Sequence of chain 1.HA:
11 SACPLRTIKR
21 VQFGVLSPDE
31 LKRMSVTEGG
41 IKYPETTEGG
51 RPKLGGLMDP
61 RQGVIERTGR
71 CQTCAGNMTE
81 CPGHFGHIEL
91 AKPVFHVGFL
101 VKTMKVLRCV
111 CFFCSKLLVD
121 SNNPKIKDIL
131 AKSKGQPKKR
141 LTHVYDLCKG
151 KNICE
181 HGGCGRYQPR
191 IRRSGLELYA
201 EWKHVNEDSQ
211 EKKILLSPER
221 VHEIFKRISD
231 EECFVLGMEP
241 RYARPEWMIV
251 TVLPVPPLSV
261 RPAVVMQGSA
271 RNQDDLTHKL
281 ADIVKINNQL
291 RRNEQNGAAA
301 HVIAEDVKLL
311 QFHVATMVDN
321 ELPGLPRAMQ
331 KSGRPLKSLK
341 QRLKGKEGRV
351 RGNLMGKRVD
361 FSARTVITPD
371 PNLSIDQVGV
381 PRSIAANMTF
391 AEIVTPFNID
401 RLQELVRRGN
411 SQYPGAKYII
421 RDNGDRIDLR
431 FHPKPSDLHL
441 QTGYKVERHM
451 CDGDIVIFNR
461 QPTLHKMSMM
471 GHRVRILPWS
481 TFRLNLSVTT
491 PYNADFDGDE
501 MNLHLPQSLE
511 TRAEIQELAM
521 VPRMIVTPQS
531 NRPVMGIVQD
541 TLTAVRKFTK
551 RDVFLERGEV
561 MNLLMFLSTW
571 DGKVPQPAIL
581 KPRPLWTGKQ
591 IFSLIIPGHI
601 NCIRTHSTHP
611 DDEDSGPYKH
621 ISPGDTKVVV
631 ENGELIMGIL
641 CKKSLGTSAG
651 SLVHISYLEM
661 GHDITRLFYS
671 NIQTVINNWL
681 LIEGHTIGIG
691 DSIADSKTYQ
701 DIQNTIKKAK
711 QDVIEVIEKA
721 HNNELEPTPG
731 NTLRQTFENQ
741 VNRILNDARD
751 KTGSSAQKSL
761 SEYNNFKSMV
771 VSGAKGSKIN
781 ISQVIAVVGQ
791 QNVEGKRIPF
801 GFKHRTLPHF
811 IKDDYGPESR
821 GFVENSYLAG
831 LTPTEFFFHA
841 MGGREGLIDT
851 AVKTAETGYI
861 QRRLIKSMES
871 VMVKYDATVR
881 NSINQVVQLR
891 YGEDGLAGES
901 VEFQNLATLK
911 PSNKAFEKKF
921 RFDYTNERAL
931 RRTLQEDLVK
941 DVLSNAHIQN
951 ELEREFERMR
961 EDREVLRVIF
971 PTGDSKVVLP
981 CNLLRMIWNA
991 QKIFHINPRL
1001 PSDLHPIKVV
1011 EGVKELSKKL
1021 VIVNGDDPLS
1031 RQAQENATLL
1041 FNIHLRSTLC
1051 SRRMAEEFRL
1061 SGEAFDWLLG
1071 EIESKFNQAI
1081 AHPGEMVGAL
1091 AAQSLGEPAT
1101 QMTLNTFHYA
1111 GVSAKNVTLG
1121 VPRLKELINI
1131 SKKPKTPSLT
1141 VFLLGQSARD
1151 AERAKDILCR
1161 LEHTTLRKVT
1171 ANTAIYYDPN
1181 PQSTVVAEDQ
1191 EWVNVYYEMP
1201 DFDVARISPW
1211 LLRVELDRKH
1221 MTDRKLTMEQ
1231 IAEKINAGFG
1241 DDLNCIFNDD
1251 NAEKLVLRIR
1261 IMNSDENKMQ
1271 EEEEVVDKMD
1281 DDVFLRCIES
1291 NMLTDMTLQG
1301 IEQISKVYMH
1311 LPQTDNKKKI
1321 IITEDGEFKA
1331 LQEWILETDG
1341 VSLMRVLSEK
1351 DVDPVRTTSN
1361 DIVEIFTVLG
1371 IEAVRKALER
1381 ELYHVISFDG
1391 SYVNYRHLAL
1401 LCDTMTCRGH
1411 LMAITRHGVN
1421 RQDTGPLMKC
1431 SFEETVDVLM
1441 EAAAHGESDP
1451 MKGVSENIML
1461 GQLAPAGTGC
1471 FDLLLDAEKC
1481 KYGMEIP

Binding-site contacts:
Ligand atom OP1 contacts residue GLN468 of chain 1.IA at 3.7 Å.
Ligand atom C5' contacts residue HIS1053 of chain 1.IA at 3.5 Å.
Ligand atom C5' contacts residue GLN468 of chain 1.IA at 3.6 Å.
Ligand atom OP1 contacts residue GLU516 of chain 1.IA at 3.4 Å (salt-bridge).
Ligand atom O3' contacts residue GLN468 of chain 1.IA at 3.5 Å (h-bond).
Ligand atom CA' contacts residue ASP499 of chain 1.HA at 3.7 Å.
Ligand atom O2' contacts residue LYS1058 of chain 1.IA at 3.4 Å (salt-bridge).
Ligand atom OP1 contacts residue GLN731 of chain 1.IA at 2.8 Å (h-bond).
Ligand atom O5' contacts residue LYS942 of chain 1.IA at 3.6 Å.
Ligand atom C2' contacts residue ARG460 of chain 1.HA at 3.8 Å.
Ligand atom O3' contacts residue ASP499 of chain 1.HA at 2.9 Å (salt-bridge).
Ligand atom N1 contacts residue W0F1 of chain 1.MB at 3.5 Å.
Ligand atom O2' contacts residue ARG460 of chain 1.HA at 2.5 Å (salt-bridge).
Ligand atom O2' contacts residue LYS1052 of chain 1.IA at 3.6 Å (salt-bridge).
Ligand atom C2' contacts residue W0F1 of chain 1.MB at 3.3 Å.
Ligand atom C4' contacts residue HIS1053 of chain 1.IA at 3.6 Å.
Ligand atom N7 contacts residue W0F1 of chain 1.MB at 3.8 Å.
Ligand atom OP2 contacts residue LYS942 of chain 1.IA at 3.9 Å.
Ligand atom N9 contacts residue W0F1 of chain 1.MB at 3.9 Å.
Ligand atom C3' contacts residue W0F1 of chain 1.MB at 3.8 Å.
Ligand atom O3' contacts residue GLN731 of chain 1.IA at 2.9 Å (h-bond).
Ligand atom O6 contacts residue W0F1 of chain 1.MB at 3.0 Å (h-bond).
Ligand atom N3 contacts residue W0F1 of chain 1.MB at 3.8 Å.
Ligand atom OP1 contacts residue LYS934 of chain 1.IA at 3.2 Å (salt-bridge).
Ligand atom O3' contacts residue MG1 of chain 1.LB at 3.0 Å.
Ligand atom CA' contacts residue W0F1 of chain 1.MB at 3.3 Å.
Ligand atom C6 contacts residue W0F1 of chain 1.MB at 3.3 Å.
Ligand atom P contacts residue GLN731 of chain 1.IA at 3.5 Å.
Ligand atom C5' contacts residue GLY465 of chain 1.IA at 3.9 Å.
Ligand atom OP2 contacts residue GLU516 of chain 1.IA at 3.8 Å.
Ligand atom P contacts residue LYS942 of chain 1.IA at 3.6 Å.
Ligand atom C4 contacts residue W0F1 of chain 1.MB at 3.7 Å.
Ligand atom C5 contacts residue W0F1 of chain 1.MB at 3.6 Å.
Ligand atom CA' contacts residue ARG460 of chain 1.HA at 3.3 Å.
Ligand atom OP1 contacts residue LYS942 of chain 1.IA at 3.0 Å (salt-bridge).
Ligand atom O2' contacts residue W0F1 of chain 1.MB at 3.7 Å.
Ligand atom CA' contacts residue MG1 of chain 1.LB at 3.2 Å.
Ligand atom O3' contacts residue ARG460 of chain 1.HA at 3.7 Å.
Ligand atom N2 contacts residue W0F1 of chain 1.MB at 3.9 Å.
Ligand atom C2 contacts residue W0F1 of chain 1.MB at 3.8 Å.

Sequence of chain 1.IA:
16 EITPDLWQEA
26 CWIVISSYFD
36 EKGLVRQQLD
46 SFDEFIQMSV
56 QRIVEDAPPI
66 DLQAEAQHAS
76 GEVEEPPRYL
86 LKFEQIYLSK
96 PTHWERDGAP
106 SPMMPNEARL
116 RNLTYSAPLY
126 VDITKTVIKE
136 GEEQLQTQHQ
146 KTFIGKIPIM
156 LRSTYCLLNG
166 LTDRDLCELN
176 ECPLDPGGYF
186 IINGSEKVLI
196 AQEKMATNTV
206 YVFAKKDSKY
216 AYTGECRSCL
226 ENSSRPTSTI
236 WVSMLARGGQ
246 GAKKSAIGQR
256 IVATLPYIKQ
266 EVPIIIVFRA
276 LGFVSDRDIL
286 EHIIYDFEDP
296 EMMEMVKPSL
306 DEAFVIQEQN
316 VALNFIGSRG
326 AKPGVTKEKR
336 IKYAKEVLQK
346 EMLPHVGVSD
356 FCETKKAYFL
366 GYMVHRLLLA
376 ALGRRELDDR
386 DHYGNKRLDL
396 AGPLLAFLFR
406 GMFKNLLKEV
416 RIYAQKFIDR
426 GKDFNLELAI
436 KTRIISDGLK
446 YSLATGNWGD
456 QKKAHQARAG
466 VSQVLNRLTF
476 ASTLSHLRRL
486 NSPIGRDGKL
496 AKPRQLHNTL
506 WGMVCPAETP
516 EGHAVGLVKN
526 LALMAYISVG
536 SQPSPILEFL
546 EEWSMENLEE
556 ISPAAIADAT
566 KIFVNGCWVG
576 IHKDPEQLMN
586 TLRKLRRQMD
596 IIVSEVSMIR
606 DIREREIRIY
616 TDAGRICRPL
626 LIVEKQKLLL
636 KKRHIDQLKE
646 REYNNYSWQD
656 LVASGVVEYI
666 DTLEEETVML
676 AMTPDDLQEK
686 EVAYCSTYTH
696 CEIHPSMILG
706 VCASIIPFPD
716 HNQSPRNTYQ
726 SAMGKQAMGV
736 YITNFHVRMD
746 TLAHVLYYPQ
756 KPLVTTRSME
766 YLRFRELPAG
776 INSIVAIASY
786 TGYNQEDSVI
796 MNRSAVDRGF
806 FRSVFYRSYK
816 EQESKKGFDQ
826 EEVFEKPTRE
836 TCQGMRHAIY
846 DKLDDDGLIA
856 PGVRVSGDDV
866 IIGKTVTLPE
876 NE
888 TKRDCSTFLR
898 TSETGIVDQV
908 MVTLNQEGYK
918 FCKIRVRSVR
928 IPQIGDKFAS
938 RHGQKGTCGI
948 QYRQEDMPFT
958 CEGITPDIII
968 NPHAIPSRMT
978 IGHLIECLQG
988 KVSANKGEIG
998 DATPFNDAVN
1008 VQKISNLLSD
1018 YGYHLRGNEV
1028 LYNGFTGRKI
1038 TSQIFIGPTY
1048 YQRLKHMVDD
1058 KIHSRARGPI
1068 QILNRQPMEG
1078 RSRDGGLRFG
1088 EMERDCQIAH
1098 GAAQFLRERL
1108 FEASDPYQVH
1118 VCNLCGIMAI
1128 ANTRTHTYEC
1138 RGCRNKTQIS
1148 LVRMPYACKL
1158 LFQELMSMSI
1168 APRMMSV

This protein binds this small molecule.
Small molecule (SMILES): CO[C@H]1[C@@H](O)[C@H](n2cnc3c(=O)[nH]c(N)nc32)O[C@@H]1CO[P](=O)(O)O[C@H]1[C@@H](O)[C@H](n2ccc(=O)[nH]c2=O)O[C@@H]1CO[P](=O)(O)O[C@H]1[C@@H](O)[C@H](n2ccc(N)nc2=O)O[C@@H]1CO[P](=O)(O)O[C@H]1[C@@H](O)[C@H](n2ccc(=O)[nH]c2=O)O[C@@H]1CO[P](=O)(O)O[C@H]1[C@@H](O)[C@H](n2ccc(=O)[nH]c2=O)O[C@@H]1CO[P](=O)(O)O[C@H]1[C@@H](O)[C@H](n2ccc(N)nc2=O)O[C@@H]1CO[P](=O)(O)O[C@H]1[C@@H](O)[C@H](n2ccc(=O)[nH]c2=O)O[C@@H]1CO[P](=O)(O)O[C@H]1[C@@H](O)[C@H](n2cnc3c(N)ncnc32)O[C@@H]1CO[P](=O)(O)O[P](=O)(O)OP(=O)(O)O